The protein below binds the small molecule below.
Small molecule (SMILES): COc1cc([C@@H]2OC[C@@H]3[C@H]2CO[C@H]3c2ccc(O)c(OC)c2)ccc1O

Sequence of chain 1.C:
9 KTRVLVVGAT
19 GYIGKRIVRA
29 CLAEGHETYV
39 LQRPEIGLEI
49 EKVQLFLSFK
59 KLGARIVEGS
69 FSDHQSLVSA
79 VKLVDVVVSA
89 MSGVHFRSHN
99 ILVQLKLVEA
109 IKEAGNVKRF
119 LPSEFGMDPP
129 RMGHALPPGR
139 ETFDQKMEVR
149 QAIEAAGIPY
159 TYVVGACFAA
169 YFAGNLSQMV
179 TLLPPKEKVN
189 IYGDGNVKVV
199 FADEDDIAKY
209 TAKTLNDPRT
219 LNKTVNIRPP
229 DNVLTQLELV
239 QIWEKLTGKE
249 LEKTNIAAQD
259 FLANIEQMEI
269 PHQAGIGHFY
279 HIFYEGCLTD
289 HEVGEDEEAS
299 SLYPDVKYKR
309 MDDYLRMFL

Binding-site contacts:
Ligand atom OAU contacts residue VAL178 of chain 1.C at 3.4 Å (h-bond).
Ligand atom CAG contacts residue PHE170 of chain 1.C at 3.4 Å (hydrophobic).
Ligand atom CAH contacts residue HIS276 of chain 1.C at 3.4 Å.
Ligand atom CAL contacts residue TYR169 of chain 1.C at 3.6 Å (hydrophobic).
Ligand atom OAW contacts residue NDP1 of chain 1.L at 3.7 Å.
Ligand atom OAI contacts residue PHE170 of chain 1.C at 3.4 Å.
Ligand atom OAW contacts residue GLY124 of chain 1.C at 3.4 Å.
Ligand atom OAI contacts residue HIS276 of chain 1.C at 3.8 Å.
Ligand atom CAL contacts residue NDP1 of chain 1.L at 3.4 Å.
Ligand atom CAX contacts residue ILE280 of chain 1.C at 3.6 Å (hydrophobic).
Ligand atom CAF contacts residue MET125 of chain 1.C at 3.5 Å (hydrophobic).
Ligand atom CAC contacts residue HIS276 of chain 1.C at 3.5 Å.
Ligand atom OAU contacts residue LEU46 of chain 1.D at 3.7 Å.
Ligand atom OAM contacts residue TYR169 of chain 1.C at 3.7 Å.
Ligand atom CAO contacts residue PHE94 of chain 1.C at 3.7 Å (hydrophobic).
Ligand atom OAY contacts residue GLY124 of chain 1.C at 3.4 Å.
Ligand atom OAZ contacts residue MET177 of chain 1.C at 3.6 Å.
Ligand atom CAA contacts residue MET125 of chain 1.C at 3.8 Å (hydrophobic).
Ligand atom CAS contacts residue PHE94 of chain 1.C at 3.6 Å (hydrophobic).
Ligand atom CAD contacts residue NDP1 of chain 1.L at 3.8 Å.
Ligand atom CAK contacts residue NDP1 of chain 1.L at 3.0 Å.
Ligand atom CAC contacts residue NDP1 of chain 1.L at 3.9 Å.
Ligand atom CAV contacts residue TYR169 of chain 1.C at 3.4 Å (hydrophobic).
Ligand atom CAT contacts residue PHE94 of chain 1.C at 3.4 Å (hydrophobic).
Ligand atom OAY contacts residue MET125 of chain 1.C at 3.0 Å (h-bond).
Ligand atom OAU contacts residue MET177 of chain 1.C at 3.8 Å.
Ligand atom CAE contacts residue NDP1 of chain 1.L at 3.5 Å.
Ligand atom CAB contacts residue HIS276 of chain 1.C at 3.7 Å.
Ligand atom CAX contacts residue NDP1 of chain 1.L at 3.6 Å.
Ligand atom CAF contacts residue NDP1 of chain 1.L at 3.8 Å.
Ligand atom OAZ contacts residue VAL178 of chain 1.C at 3.6 Å (h-bond).
Ligand atom CAP contacts residue PHE277 of chain 1.C at 3.8 Å (hydrophobic).
Ligand atom CAD contacts residue HIS276 of chain 1.C at 3.8 Å.
Ligand atom CAB contacts residue NDP1 of chain 1.L at 3.7 Å.
Ligand atom CAA contacts residue NDP1 of chain 1.L at 3.8 Å.
Ligand atom OAM contacts residue PHE94 of chain 1.C at 3.4 Å.
Ligand atom OAW contacts residue MET125 of chain 1.C at 3.0 Å (h-bond).
Ligand atom CAX contacts residue MET125 of chain 1.C at 3.7 Å (hydrophobic).
Ligand atom CAG contacts residue NDP1 of chain 1.L at 3.7 Å.
Ligand atom CAV contacts residue ASN173 of chain 1.C at 3.4 Å.

Sequence of chain 1.D:
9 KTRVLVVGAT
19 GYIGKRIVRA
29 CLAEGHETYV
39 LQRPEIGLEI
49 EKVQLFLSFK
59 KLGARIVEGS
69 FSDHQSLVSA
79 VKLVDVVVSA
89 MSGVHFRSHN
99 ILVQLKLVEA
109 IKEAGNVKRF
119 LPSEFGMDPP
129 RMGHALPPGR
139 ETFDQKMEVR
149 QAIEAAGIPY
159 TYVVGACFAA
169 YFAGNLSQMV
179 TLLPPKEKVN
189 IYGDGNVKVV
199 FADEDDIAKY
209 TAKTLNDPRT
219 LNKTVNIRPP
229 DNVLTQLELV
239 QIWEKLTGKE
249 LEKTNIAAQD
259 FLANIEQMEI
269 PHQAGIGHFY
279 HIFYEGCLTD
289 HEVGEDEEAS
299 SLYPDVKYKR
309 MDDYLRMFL